Sequence of chain 1.A:
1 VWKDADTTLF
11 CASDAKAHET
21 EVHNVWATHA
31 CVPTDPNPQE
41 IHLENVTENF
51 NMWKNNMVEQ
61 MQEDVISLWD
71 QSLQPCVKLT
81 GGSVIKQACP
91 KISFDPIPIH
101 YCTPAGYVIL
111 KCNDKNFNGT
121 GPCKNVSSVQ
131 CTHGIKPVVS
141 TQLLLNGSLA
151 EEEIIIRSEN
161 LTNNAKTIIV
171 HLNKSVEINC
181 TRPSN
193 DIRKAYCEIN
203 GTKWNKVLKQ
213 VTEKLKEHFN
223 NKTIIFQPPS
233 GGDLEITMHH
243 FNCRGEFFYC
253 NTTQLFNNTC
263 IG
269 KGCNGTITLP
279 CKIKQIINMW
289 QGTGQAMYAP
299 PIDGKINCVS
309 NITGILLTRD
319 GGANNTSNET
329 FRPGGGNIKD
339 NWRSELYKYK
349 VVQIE

Binding-site contacts:
Ligand atom O6 contacts residue HIS42 of chain 1.A at 2.5 Å (h-bond).
Ligand atom C1 contacts residue HIS42 of chain 1.A at 3.8 Å.
Ligand atom C8 contacts residue ASN125 of chain 1.A at 4.2 Å.
Ligand atom C1 contacts residue ASN113 of chain 1.A at 4.2 Å.
Ligand atom C1 contacts residue ASN125 of chain 1.A at 1.4 Å.
Ligand atom C5 contacts residue ASN125 of chain 1.A at 3.8 Å.
Ligand atom C7 contacts residue ASN125 of chain 1.A at 3.2 Å.
Ligand atom O7 contacts residue ASN125 of chain 1.A at 3.7 Å.
Ligand atom O5 contacts residue ASN113 of chain 1.A at 4.1 Å.
Ligand atom C3 contacts residue ASN125 of chain 1.A at 3.7 Å.
Ligand atom C4 contacts residue ASN125 of chain 1.A at 4.3 Å.
Ligand atom C7 contacts residue ASN113 of chain 1.A at 3.9 Å.
Ligand atom O5 contacts residue ASN125 of chain 1.A at 2.6 Å (h-bond).
Ligand atom C6 contacts residue HIS42 of chain 1.A at 3.2 Å.
Ligand atom C5 contacts residue HIS42 of chain 1.A at 3.5 Å.
Ligand atom O5 contacts residue HIS42 of chain 1.A at 2.8 Å.
Ligand atom O7 contacts residue ASN113 of chain 1.A at 3.0 Å (h-bond).
Ligand atom O7 contacts residue LYS115 of chain 1.A at 3.7 Å.
Ligand atom N2 contacts residue ASN125 of chain 1.A at 2.6 Å (h-bond).
Ligand atom C2 contacts residue ASN125 of chain 1.A at 2.4 Å.

This small molecule binds to this protein.
Small molecule (SMILES): CC(=O)N[C@@H]1[C@@H](O)[C@H](O)[C@@H](CO)O[C@H]1O